Binding-site contacts:
Ligand atom N contacts residue VAL185 of chain 1.A at 3.4 Å (h-bond).
Ligand atom C5 contacts residue VAL185 of chain 1.A at 3.1 Å (hydrophobic).
Ligand atom C20 contacts residue MET244 of chain 1.A at 3.7 Å (hydrophobic).
Ligand atom C8 contacts residue LEU68 of chain 1.A at 3.7 Å (hydrophobic).
Ligand atom N2 contacts residue HIS183 of chain 1.A at 2.8 Å (h-bond).
Ligand atom C21 contacts residue MET248 of chain 1.A at 3.6 Å (hydrophobic).
Ligand atom C2 contacts residue VAL185 of chain 1.A at 3.7 Å (hydrophobic).
Ligand atom C9 contacts residue LEU68 of chain 1.A at 3.3 Å (hydrophobic).
Ligand atom C9 contacts residue GLY69 of chain 1.A at 3.7 Å.
Ligand atom N2 contacts residue MET186 of chain 1.A at 4.0 Å.
Ligand atom C4 contacts residue PRO182 of chain 1.A at 3.7 Å (hydrophobic).
Ligand atom C18 contacts residue TYR159 of chain 1.A at 3.7 Å (hydrophobic).
Ligand atom C4 contacts residue VAL185 of chain 1.A at 3.8 Å (hydrophobic).
Ligand atom C5 contacts residue HIS183 of chain 1.A at 3.7 Å.
Ligand atom N contacts residue PRO182 of chain 1.A at 2.9 Å (h-bond).
Ligand atom C14 contacts residue VAL185 of chain 1.A at 3.8 Å (hydrophobic).
Ligand atom CL contacts residue LEU151 of chain 1.A at 3.7 Å.
Ligand atom C3 contacts residue VAL185 of chain 1.A at 3.5 Å (hydrophobic).
Ligand atom C3 contacts residue PRO182 of chain 1.A at 3.9 Å (hydrophobic).
Ligand atom N2 contacts residue ILE197 of chain 1.A at 4.0 Å.
Ligand atom C20 contacts residue MET248 of chain 1.A at 3.3 Å (hydrophobic).
Ligand atom C5 contacts residue ASN141 of chain 1.A at 3.9 Å.
Ligand atom C11 contacts residue MET186 of chain 1.A at 3.7 Å (hydrophobic).
Ligand atom C6 contacts residue ASN141 of chain 1.A at 4.0 Å.
Ligand atom C15 contacts residue ILE187 of chain 1.A at 3.7 Å (hydrophobic).
Ligand atom C21 contacts residue MET244 of chain 1.A at 3.4 Å (hydrophobic).
Ligand atom C5 contacts residue PRO182 of chain 1.A at 3.8 Å (hydrophobic).
Ligand atom C13 contacts residue PRO182 of chain 1.A at 3.2 Å (hydrophobic).
Ligand atom CL contacts residue MET248 of chain 1.A at 3.6 Å.
Ligand atom C19 contacts residue MET248 of chain 1.A at 3.7 Å (hydrophobic).
Ligand atom C14 contacts residue ILE187 of chain 1.A at 3.7 Å (hydrophobic).
Ligand atom C11 contacts residue HIS183 of chain 1.A at 3.9 Å.
Ligand atom C13 contacts residue VAL185 of chain 1.A at 3.1 Å (hydrophobic).
Ligand atom C2 contacts residue PRO182 of chain 1.A at 3.9 Å (hydrophobic).
Ligand atom C13 contacts residue ILE187 of chain 1.A at 4.0 Å (hydrophobic).
Ligand atom C6 contacts residue HIS183 of chain 1.A at 3.5 Å.
Ligand atom C12 contacts residue MET186 of chain 1.A at 3.7 Å (hydrophobic).
Ligand atom C17 contacts residue ILE187 of chain 1.A at 3.8 Å (hydrophobic).
Ligand atom C12 contacts residue HIS183 of chain 1.A at 3.8 Å.
Ligand atom N1 contacts residue ASN141 of chain 1.A at 3.8 Å.

Sequence of chain 1.A:
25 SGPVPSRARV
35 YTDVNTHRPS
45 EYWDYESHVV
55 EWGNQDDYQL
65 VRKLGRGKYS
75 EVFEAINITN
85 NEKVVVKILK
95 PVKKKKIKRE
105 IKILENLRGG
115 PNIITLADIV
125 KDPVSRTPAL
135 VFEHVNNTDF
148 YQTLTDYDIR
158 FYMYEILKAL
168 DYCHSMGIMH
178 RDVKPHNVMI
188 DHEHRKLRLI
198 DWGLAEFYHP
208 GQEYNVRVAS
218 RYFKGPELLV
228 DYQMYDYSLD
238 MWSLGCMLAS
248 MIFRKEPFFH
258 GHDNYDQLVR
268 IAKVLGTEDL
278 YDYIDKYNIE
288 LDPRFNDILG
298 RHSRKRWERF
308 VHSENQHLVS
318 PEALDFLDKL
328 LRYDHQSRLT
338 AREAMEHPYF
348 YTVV

This small molecule binds to this protein.
Small molecule (SMILES): Clc1cc(CNCCc2nc3ccccc3[nH]2)ccc1-c1ccccc1